Sequence of chain 1.A:
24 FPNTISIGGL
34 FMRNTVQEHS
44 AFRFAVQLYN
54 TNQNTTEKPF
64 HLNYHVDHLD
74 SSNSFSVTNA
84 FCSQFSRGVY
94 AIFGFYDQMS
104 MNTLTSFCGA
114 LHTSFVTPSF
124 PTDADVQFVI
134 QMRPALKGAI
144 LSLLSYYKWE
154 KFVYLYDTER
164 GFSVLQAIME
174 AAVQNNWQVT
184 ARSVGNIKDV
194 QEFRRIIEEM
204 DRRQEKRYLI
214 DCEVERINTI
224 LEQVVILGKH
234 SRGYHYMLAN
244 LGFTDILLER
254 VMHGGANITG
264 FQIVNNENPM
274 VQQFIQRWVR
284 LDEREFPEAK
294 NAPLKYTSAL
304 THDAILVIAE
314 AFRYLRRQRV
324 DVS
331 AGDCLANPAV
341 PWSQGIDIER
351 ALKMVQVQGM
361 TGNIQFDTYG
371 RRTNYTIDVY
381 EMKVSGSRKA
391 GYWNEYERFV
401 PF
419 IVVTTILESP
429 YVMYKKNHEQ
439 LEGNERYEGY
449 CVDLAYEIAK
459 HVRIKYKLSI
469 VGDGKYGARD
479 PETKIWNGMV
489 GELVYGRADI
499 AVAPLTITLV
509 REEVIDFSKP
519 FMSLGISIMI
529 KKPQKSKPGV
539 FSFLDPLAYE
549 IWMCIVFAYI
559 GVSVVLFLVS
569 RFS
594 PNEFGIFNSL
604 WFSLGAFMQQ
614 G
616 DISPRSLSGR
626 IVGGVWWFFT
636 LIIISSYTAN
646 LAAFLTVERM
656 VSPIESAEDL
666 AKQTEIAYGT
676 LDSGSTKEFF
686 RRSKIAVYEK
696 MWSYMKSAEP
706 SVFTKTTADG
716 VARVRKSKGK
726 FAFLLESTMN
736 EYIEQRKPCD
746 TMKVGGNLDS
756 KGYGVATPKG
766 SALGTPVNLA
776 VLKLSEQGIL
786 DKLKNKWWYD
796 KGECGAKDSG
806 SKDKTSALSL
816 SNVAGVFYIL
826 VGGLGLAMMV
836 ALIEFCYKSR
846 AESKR

This small molecule binds to this protein.
Small molecule (SMILES): CC(=O)N[C@H]1[C@H](O[C@H]2[C@H](O)[C@@H](NC(C)=O)CO[C@@H]2CO)O[C@H](CO)[C@@H](O[C@@H]2O[C@H](CO)[C@@H](O)[C@H](O)[C@@H]2O)[C@@H]1O

Binding-site contacts:
Ligand atom C4 contacts residue ASN57 of chain 1.A at 4.3 Å.
Ligand atom O6 contacts residue GLU60 of chain 1.A at 3.6 Å.
Ligand atom C3 contacts residue ASN57 of chain 1.A at 3.9 Å.
Ligand atom N2 contacts residue ASN57 of chain 1.A at 3.0 Å (h-bond).
Ligand atom O5 contacts residue ASN57 of chain 1.A at 2.4 Å (h-bond).
Ligand atom C5 contacts residue THR59 of chain 1.A at 4.0 Å.
Ligand atom C5 contacts residue ASN57 of chain 1.A at 3.6 Å.
Ligand atom O5 contacts residue GLU60 of chain 1.A at 3.9 Å.
Ligand atom C2 contacts residue ASN57 of chain 1.A at 2.5 Å.
Ligand atom C6 contacts residue THR59 of chain 1.A at 3.7 Å.
Ligand atom O7 contacts residue ASN57 of chain 1.A at 4.5 Å.
Ligand atom C7 contacts residue ASN57 of chain 1.A at 3.6 Å.
Ligand atom C8 contacts residue ASN57 of chain 1.A at 3.6 Å.
Ligand atom C6 contacts residue GLU60 of chain 1.A at 4.1 Å.
Ligand atom O5 contacts residue THR59 of chain 1.A at 4.1 Å.
Ligand atom C1 contacts residue ASN57 of chain 1.A at 1.4 Å.